A small-molecule ligand and the protein it binds are described below.
Small molecule (SMILES): C[C@H]1O[C@@H](n2cnc3c(N)ncnc32)C[C@@H]1O[P](=O)(O)OC[C@H]1O[C@@H](n2ccc(N)nc2=O)C[C@@H]1O[P](=O)(O)OC[C@H]1O[C@@H](n2cnc3c(N)ncnc32)C[C@@H]1O[P](=O)(O)OC[C@H]1O[C@@H](n2cnc3c(N)ncnc32)C[C@@H]1O[P](=O)(O)OC[C@H]1O[C@@H](n2ccc(N)nc2=O)C[C@@H]1O[P](=O)(O)OC[C@H]1O[C@@H](n2ccc(N)nc2=O)C[C@@H]1O

Sequence of chain 1.A:
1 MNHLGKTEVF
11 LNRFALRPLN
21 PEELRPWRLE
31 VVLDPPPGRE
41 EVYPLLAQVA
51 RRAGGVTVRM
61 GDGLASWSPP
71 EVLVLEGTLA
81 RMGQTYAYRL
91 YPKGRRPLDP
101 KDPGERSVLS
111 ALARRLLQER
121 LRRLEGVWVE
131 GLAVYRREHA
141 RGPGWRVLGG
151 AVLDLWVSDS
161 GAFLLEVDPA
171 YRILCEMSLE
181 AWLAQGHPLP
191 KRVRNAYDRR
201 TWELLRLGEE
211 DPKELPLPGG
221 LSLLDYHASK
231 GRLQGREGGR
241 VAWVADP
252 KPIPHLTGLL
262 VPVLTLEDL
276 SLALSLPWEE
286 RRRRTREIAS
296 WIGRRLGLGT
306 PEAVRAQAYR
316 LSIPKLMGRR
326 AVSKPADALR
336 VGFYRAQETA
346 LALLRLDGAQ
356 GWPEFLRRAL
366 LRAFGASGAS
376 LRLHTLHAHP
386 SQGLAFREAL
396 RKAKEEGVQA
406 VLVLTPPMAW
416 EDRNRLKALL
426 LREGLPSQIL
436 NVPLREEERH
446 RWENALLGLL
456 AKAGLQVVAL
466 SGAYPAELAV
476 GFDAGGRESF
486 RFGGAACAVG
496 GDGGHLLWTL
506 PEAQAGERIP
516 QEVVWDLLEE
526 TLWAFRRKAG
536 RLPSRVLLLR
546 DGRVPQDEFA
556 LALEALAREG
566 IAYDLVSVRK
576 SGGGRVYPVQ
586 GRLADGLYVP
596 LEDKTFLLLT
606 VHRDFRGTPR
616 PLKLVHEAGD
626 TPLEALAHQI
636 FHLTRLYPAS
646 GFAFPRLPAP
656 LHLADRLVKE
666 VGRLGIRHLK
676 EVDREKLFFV

Binding-site contacts:
Ligand atom C3' contacts residue LYS575 of chain 1.A at 3.9 Å.
Ligand atom OP2 contacts residue ARG114 of chain 1.A at 3.1 Å (salt-bridge).
Ligand atom P contacts residue ARG51 of chain 1.A at 3.8 Å.
Ligand atom C4 contacts residue PRO44 of chain 1.A at 3.8 Å (hydrophobic).
Ligand atom P contacts residue LYS575 of chain 1.A at 3.6 Å.
Ligand atom OP2 contacts residue SER576 of chain 1.A at 2.7 Å (h-bond).
Ligand atom C6 contacts residue PRO44 of chain 1.A at 3.8 Å (hydrophobic).
Ligand atom O4' contacts residue PRO44 of chain 1.A at 4.0 Å.
Ligand atom N7 contacts residue PRO44 of chain 1.A at 4.0 Å.
Ligand atom OP2 contacts residue LYS575 of chain 1.A at 3.7 Å.
Ligand atom O5' contacts residue ARG114 of chain 1.A at 3.1 Å (salt-bridge).
Ligand atom C3' contacts residue MN1 of chain 1.K at 3.6 Å.
Ligand atom O4' contacts residue ARG548 of chain 1.A at 3.9 Å.
Ligand atom C3' contacts residue SER576 of chain 1.A at 4.0 Å.
Ligand atom OP2 contacts residue GLY577 of chain 1.A at 3.5 Å.
Ligand atom O5' contacts residue ARG574 of chain 1.A at 3.5 Å.
Ligand atom N3 contacts residue ARG548 of chain 1.A at 3.5 Å (salt-bridge).
Ligand atom C5 contacts residue PRO44 of chain 1.A at 3.6 Å (hydrophobic).
Ligand atom OP1 contacts residue VAL573 of chain 1.A at 3.9 Å.
Ligand atom O4' contacts residue ARG548 of chain 1.A at 3.9 Å.
Ligand atom O3' contacts residue MN1 of chain 1.K at 2.2 Å.
Ligand atom O5' contacts residue SER576 of chain 1.A at 3.6 Å (h-bond).
Ligand atom C5' contacts residue LYS575 of chain 1.A at 3.8 Å.
Ligand atom C3' contacts residue ARG114 of chain 1.A at 3.4 Å.
Ligand atom P contacts residue SER576 of chain 1.A at 4.0 Å.
Ligand atom C5' contacts residue SER576 of chain 1.A at 3.3 Å.
Ligand atom O3' contacts residue ASP546 of chain 1.A at 3.0 Å (salt-bridge).
Ligand atom OP1 contacts residue LYS618 of chain 1.A at 3.0 Å (salt-bridge).
Ligand atom O3' contacts residue LYS575 of chain 1.A at 3.6 Å (salt-bridge).
Ligand atom OP1 contacts residue ARG51 of chain 1.A at 2.5 Å (salt-bridge).
Ligand atom N3 contacts residue PRO44 of chain 1.A at 3.8 Å.
Ligand atom OP1 contacts residue ARG574 of chain 1.A at 3.2 Å (salt-bridge).
Ligand atom OP1 contacts residue GLY547 of chain 1.A at 3.4 Å.
Ligand atom N3 contacts residue ALA47 of chain 1.A at 3.9 Å.
Ligand atom C2 contacts residue PRO44 of chain 1.A at 3.9 Å (hydrophobic).
Ligand atom P contacts residue ARG114 of chain 1.A at 3.7 Å.
Ligand atom C5' contacts residue GLY547 of chain 1.A at 3.5 Å.
Ligand atom O5' contacts residue LYS575 of chain 1.A at 3.7 Å.
Ligand atom OP1 contacts residue ARG114 of chain 1.A at 3.2 Å.
Ligand atom OP1 contacts residue LYS575 of chain 1.A at 2.8 Å (salt-bridge).